Binding-site contacts:
Ligand atom C11 contacts residue GLN280 of chain 1.A at 3.4 Å.
Ligand atom C16 contacts residue ILE246 of chain 1.A at 3.6 Å (hydrophobic).
Ligand atom C5 contacts residue PHE283 of chain 1.A at 3.8 Å (hydrophobic).
Ligand atom C4 contacts residue GLN280 of chain 1.A at 3.1 Å.
Ligand atom C18 contacts residue LEU229 of chain 1.A at 4.0 Å (hydrophobic).
Ligand atom C2 contacts residue PHE283 of chain 1.A at 3.6 Å (hydrophobic).
Ligand atom C17 contacts residue VAL232 of chain 1.A at 3.9 Å (hydrophobic).
Ligand atom C14 contacts residue LEU229 of chain 1.A at 3.9 Å (hydrophobic).
Ligand atom C10 contacts residue LEU189 of chain 1.A at 4.0 Å (hydrophobic).
Ligand atom N21 contacts residue ILE246 of chain 1.A at 3.5 Å.
Ligand atom C17 contacts residue TYR78 of chain 1.A at 3.9 Å (hydrophobic).
Ligand atom C5 contacts residue GLN280 of chain 1.A at 3.3 Å.
Ligand atom C4 contacts residue PHE283 of chain 1.A at 3.7 Å (hydrophobic).
Ligand atom C6 contacts residue PHE283 of chain 1.A at 3.5 Å (hydrophobic).
Ligand atom C4 contacts residue TYR247 of chain 1.A at 3.9 Å (hydrophobic).
Ligand atom C14 contacts residue PHE283 of chain 1.A at 3.9 Å (hydrophobic).
Ligand atom N3 contacts residue PHE283 of chain 1.A at 3.4 Å.
Ligand atom N21 contacts residue VAL232 of chain 1.A at 3.5 Å.
Ligand atom C1 contacts residue PHE283 of chain 1.A at 3.6 Å (hydrophobic).
Ligand atom C12 contacts residue ILE246 of chain 1.A at 3.6 Å (hydrophobic).
Ligand atom C17 contacts residue SER231 of chain 1.A at 3.7 Å.
Ligand atom C17 contacts residue LEU229 of chain 1.A at 3.7 Å (hydrophobic).
Ligand atom C7 contacts residue GLN280 of chain 1.A at 3.8 Å.
Ligand atom N15 contacts residue LEU229 of chain 1.A at 3.6 Å.
Ligand atom C11 contacts residue VAL232 of chain 1.A at 3.6 Å (hydrophobic).
Ligand atom N15 contacts residue TYR78 of chain 1.A at 4.0 Å.
Ligand atom N3 contacts residue PHE250 of chain 1.A at 3.9 Å.
Ligand atom N8 contacts residue GLN280 of chain 1.A at 2.7 Å (h-bond).
Ligand atom C7 contacts residue PHE283 of chain 1.A at 3.9 Å (hydrophobic).
Ligand atom N8 contacts residue PHE283 of chain 1.A at 3.8 Å.
Ligand atom C1 contacts residue PHE250 of chain 1.A at 3.9 Å (hydrophobic).
Ligand atom C17 contacts residue ILE246 of chain 1.A at 3.6 Å (hydrophobic).
Ligand atom C2 contacts residue PHE250 of chain 1.A at 3.8 Å (hydrophobic).
Ligand atom C7 contacts residue ILE246 of chain 1.A at 3.7 Å (hydrophobic).
Ligand atom N21 contacts residue GLN280 of chain 1.A at 3.4 Å (h-bond).
Ligand atom O9 contacts residue MET267 of chain 1.A at 3.7 Å.
Ligand atom C1 contacts residue MET267 of chain 1.A at 3.7 Å (hydrophobic).
Ligand atom C12 contacts residue PHE283 of chain 1.A at 3.8 Å (hydrophobic).
Ligand atom C11 contacts residue ILE246 of chain 1.A at 3.4 Å (hydrophobic).
Ligand atom N13 contacts residue PHE283 of chain 1.A at 3.5 Å.

A small-molecule ligand and the protein it binds are described below.
Small molecule (SMILES): CCCc1nc(C)c2c(C#N)nc3ccc(OC)nc3n12

Sequence of chain 1.A:
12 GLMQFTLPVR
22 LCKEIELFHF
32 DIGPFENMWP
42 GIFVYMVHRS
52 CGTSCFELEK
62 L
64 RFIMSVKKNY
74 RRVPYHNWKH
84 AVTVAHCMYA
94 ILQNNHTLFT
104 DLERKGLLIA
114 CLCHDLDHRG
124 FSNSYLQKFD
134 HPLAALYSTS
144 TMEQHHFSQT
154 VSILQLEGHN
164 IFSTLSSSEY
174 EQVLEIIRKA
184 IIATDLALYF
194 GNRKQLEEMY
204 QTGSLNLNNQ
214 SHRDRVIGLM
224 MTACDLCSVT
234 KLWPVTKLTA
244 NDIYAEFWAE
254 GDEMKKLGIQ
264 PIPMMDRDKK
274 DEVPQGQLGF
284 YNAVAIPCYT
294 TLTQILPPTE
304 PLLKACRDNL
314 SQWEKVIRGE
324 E